The protein below binds the small molecule below.
Small molecule (SMILES): CCO/N=C/c1ccc(OCC[C@@H](C)CCN2CCN(c3ccncc3)C2=O)cc1

Sequence of chain 40.C:
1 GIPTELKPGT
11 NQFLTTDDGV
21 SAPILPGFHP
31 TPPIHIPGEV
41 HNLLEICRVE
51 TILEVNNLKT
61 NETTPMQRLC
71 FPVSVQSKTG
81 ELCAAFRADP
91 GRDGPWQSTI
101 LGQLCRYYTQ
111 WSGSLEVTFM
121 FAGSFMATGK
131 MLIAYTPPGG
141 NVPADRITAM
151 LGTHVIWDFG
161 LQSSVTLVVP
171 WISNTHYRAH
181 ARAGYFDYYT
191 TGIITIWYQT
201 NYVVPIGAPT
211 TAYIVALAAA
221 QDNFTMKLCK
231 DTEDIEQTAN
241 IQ

Sequence of chain 36.C:
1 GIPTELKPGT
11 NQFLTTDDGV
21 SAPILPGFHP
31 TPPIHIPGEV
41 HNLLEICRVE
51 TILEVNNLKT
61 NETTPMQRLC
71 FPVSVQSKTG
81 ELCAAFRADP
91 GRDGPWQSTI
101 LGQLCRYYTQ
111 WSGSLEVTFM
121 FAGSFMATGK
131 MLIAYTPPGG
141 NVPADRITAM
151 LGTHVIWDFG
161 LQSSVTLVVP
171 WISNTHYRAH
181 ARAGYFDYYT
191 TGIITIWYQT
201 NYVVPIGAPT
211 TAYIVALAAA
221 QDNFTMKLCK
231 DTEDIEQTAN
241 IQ

Binding-site contacts:
Ligand atom NBD contacts residue TRP203 of chain 40.A at 3.6 Å.
Ligand atom CAA contacts residue VAL179 of chain 40.A at 3.5 Å (hydrophobic).
Ligand atom CAA contacts residue PRO177 of chain 40.A at 3.2 Å (hydrophobic).
Ligand atom CAF contacts residue ASP112 of chain 40.A at 3.9 Å.
Ligand atom CAZ contacts residue ILE111 of chain 40.A at 3.9 Å (hydrophobic).
Ligand atom CAD contacts residue PHE137 of chain 40.A at 3.9 Å (hydrophobic).
Ligand atom CAO contacts residue MET230 of chain 40.A at 3.6 Å (hydrophobic).
Ligand atom CAF contacts residue MET114 of chain 40.A at 3.1 Å (hydrophobic).
Ligand atom CAS contacts residue TRP203 of chain 40.A at 3.4 Å (hydrophobic).
Ligand atom CAS contacts residue TYR201 of chain 40.A at 3.9 Å (hydrophobic).
Ligand atom CBA contacts residue ASN228 of chain 40.A at 3.7 Å.
Ligand atom CBB contacts residue LEU113 of chain 40.A at 3.7 Å (hydrophobic).
Ligand atom CAM contacts residue TYR155 of chain 40.A at 3.9 Å (hydrophobic).
Ligand atom CAN contacts residue ILE111 of chain 40.A at 3.8 Å (hydrophobic).
Ligand atom CAP contacts residue LEU113 of chain 40.A at 3.6 Å (hydrophobic).
Ligand atom CAG contacts residue ASN228 of chain 40.A at 3.3 Å.
Ligand atom OAC contacts residue LEU113 of chain 40.A at 3.4 Å (h-bond).
Ligand atom CAS contacts residue ASN228 of chain 40.A at 3.5 Å.
Ligand atom NBC contacts residue ASN228 of chain 40.A at 3.7 Å.
Ligand atom NAT contacts residue TYR155 of chain 40.A at 3.9 Å.
Ligand atom CAG contacts residue TRP203 of chain 40.A at 3.7 Å (hydrophobic).
Ligand atom CAE contacts residue GLN202 of chain 40.A at 3.6 Å.
Ligand atom CAL contacts residue ILE111 of chain 40.A at 3.9 Å (hydrophobic).
Ligand atom CAN contacts residue PHE135 of chain 40.A at 3.8 Å (hydrophobic).
Ligand atom OAW contacts residue MET195 of chain 40.A at 3.4 Å.
Ligand atom CAE contacts residue ASN228 of chain 40.A at 3.6 Å.
Ligand atom CAR contacts residue TYR201 of chain 40.A at 3.5 Å (hydrophobic).
Ligand atom CAX contacts residue ASN228 of chain 40.A at 3.8 Å.
Ligand atom CAR contacts residue ASN228 of chain 40.A at 3.7 Å.
Ligand atom CAQ contacts residue LEU113 of chain 40.A at 3.6 Å (hydrophobic).
Ligand atom CAK contacts residue PHE135 of chain 40.A at 3.3 Å (hydrophobic).
Ligand atom NBD contacts residue ASN228 of chain 40.A at 3.7 Å.
Ligand atom OAC contacts residue ASP112 of chain 40.A at 3.8 Å.
Ligand atom CAL contacts residue TYR155 of chain 40.A at 3.4 Å (hydrophobic).
Ligand atom CAG contacts residue GLN202 of chain 40.A at 3.5 Å.
Ligand atom CAI contacts residue PHE135 of chain 40.A at 3.5 Å (hydrophobic).
Ligand atom CAJ contacts residue TYR155 of chain 40.A at 3.5 Å (hydrophobic).
Ligand atom CBA contacts residue TRP203 of chain 40.A at 3.8 Å (hydrophobic).
Ligand atom CAH contacts residue MET114 of chain 40.A at 3.5 Å (hydrophobic).
Ligand atom NAU contacts residue MET114 of chain 40.A at 3.9 Å.

Sequence of chain 40.A:
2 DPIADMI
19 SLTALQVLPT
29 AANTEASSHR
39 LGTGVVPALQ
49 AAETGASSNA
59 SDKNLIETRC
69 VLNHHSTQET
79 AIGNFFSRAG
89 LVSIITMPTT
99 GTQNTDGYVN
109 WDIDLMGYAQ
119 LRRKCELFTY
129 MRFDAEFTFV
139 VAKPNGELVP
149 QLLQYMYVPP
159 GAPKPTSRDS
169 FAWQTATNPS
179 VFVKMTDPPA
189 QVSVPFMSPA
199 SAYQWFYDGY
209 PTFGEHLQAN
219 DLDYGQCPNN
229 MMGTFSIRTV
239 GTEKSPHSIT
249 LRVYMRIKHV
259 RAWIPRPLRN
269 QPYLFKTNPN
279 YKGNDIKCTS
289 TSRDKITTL